Sequence of chain 1.D:
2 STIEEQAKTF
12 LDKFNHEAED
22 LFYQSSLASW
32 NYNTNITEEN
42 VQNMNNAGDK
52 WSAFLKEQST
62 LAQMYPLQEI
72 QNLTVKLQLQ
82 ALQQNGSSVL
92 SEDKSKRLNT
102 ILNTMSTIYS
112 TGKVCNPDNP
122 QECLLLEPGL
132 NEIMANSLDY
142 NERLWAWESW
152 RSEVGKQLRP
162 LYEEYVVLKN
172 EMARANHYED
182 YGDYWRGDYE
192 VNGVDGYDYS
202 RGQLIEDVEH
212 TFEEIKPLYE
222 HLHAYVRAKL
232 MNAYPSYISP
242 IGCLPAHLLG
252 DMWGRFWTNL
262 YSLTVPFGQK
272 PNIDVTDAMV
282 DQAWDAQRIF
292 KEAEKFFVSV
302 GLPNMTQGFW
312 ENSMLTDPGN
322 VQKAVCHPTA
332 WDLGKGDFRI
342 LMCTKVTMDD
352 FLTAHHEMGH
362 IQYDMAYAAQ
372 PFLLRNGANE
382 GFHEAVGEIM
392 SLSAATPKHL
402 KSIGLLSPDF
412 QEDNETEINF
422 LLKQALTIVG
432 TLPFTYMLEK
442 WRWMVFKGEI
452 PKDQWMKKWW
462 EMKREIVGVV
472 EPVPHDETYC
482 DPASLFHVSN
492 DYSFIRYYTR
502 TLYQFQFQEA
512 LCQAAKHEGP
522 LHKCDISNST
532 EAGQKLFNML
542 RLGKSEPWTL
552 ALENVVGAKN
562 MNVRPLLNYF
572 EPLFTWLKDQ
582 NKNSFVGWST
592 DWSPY

The protein below binds the small molecule below.
Small molecule (SMILES): CC(=O)N[C@@H]1[C@@H](O)[C@H](O)[C@@H](CO)O[C@H]1O

Binding-site contacts:
Ligand atom C3 contacts residue ASN36 of chain 1.D at 3.8 Å.
Ligand atom O5 contacts residue THR38 of chain 1.D at 3.9 Å.
Ligand atom N2 contacts residue GLN323 of chain 1.D at 2.8 Å (h-bond).
Ligand atom C6 contacts residue GLU40 of chain 1.D at 3.7 Å.
Ligand atom C2 contacts residue ASN36 of chain 1.D at 2.4 Å.
Ligand atom O6 contacts residue GLU40 of chain 1.D at 3.8 Å.
Ligand atom C8 contacts residue GLN323 of chain 1.D at 3.5 Å.
Ligand atom O7 contacts residue ASN36 of chain 1.D at 3.9 Å.
Ligand atom O5 contacts residue ASN36 of chain 1.D at 2.4 Å (h-bond).
Ligand atom C6 contacts residue THR38 of chain 1.D at 4.2 Å.
Ligand atom C4 contacts residue ASN36 of chain 1.D at 4.2 Å.
Ligand atom C3 contacts residue GLN323 of chain 1.D at 4.4 Å.
Ligand atom C2 contacts residue GLN323 of chain 1.D at 3.6 Å.
Ligand atom C5 contacts residue ASN36 of chain 1.D at 3.7 Å.
Ligand atom C1 contacts residue ASN36 of chain 1.D at 1.4 Å.
Ligand atom C7 contacts residue GLN323 of chain 1.D at 3.6 Å.
Ligand atom C7 contacts residue ASN36 of chain 1.D at 3.6 Å.
Ligand atom C1 contacts residue GLN323 of chain 1.D at 3.4 Å.
Ligand atom N2 contacts residue ASN36 of chain 1.D at 2.9 Å (h-bond).